Binding-site contacts:
Ligand atom C09 contacts residue GLY117 of chain 1.A at 3.9 Å.
Ligand atom C09 contacts residue VAL288 of chain 1.A at 3.8 Å (hydrophobic).
Ligand atom C23 contacts residue HIS438 of chain 1.A at 3.9 Å.
Ligand atom C07 contacts residue PHE398 of chain 1.A at 3.8 Å (hydrophobic).
Ligand atom N03 contacts residue PRO285 of chain 1.A at 4.0 Å.
Ligand atom C06 contacts residue PHE398 of chain 1.A at 3.9 Å (hydrophobic).
Ligand atom C09 contacts residue LEU286 of chain 1.A at 3.4 Å (hydrophobic).
Ligand atom C08 contacts residue VAL288 of chain 1.A at 3.9 Å (hydrophobic).
Ligand atom C21 contacts residue TYR332 of chain 1.A at 3.4 Å (hydrophobic).
Ligand atom C23 contacts residue DMS1 of chain 1.F at 3.5 Å.
Ligand atom C05 contacts residue PHE329 of chain 1.A at 3.8 Å (hydrophobic).
Ligand atom C18 contacts residue PHE329 of chain 1.A at 3.6 Å (hydrophobic).
Ligand atom C02 contacts residue GLY117 of chain 1.A at 4.0 Å.
Ligand atom C17 contacts residue TYR332 of chain 1.A at 3.7 Å (hydrophobic).
Ligand atom C08 contacts residue TRP231 of chain 1.A at 3.6 Å (hydrophobic).
Ligand atom C05 contacts residue GLY117 of chain 1.A at 3.9 Å.
Ligand atom C06 contacts residue SER198 of chain 1.A at 3.6 Å.
Ligand atom C23 contacts residue TRP82 of chain 1.A at 3.4 Å (hydrophobic).
Ligand atom O01 contacts residue DMS1 of chain 1.F at 3.8 Å.
Ligand atom C08 contacts residue LEU286 of chain 1.A at 3.6 Å (hydrophobic).
Ligand atom C04 contacts residue GLY117 of chain 1.A at 3.6 Å.
Ligand atom C11 contacts residue THR120 of chain 1.A at 3.9 Å.
Ligand atom C22 contacts residue TRP82 of chain 1.A at 3.5 Å (hydrophobic).
Ligand atom C25 contacts residue PHE329 of chain 1.A at 4.0 Å (hydrophobic).
Ligand atom O01 contacts residue GLY117 of chain 1.A at 3.4 Å (h-bond).
Ligand atom C07 contacts residue LEU286 of chain 1.A at 3.9 Å (hydrophobic).
Ligand atom C21 contacts residue ASP70 of chain 1.A at 3.9 Å.
Ligand atom C07 contacts residue TRP231 of chain 1.A at 3.5 Å (hydrophobic).
Ligand atom C14 contacts residue TYR332 of chain 1.A at 3.6 Å (hydrophobic).
Ligand atom C25 contacts residue DMS1 of chain 1.F at 4.0 Å.
Ligand atom C25 contacts residue ALA328 of chain 1.A at 3.7 Å (hydrophobic).
Ligand atom C09 contacts residue SER287 of chain 1.A at 4.0 Å.
Ligand atom O01 contacts residue GLY116 of chain 1.A at 3.4 Å.
Ligand atom C25 contacts residue HIS438 of chain 1.A at 3.9 Å.
Ligand atom C14 contacts residue ASP70 of chain 1.A at 3.9 Å.
Ligand atom N03 contacts residue GLY117 of chain 1.A at 3.8 Å.
Ligand atom C24 contacts residue ALA328 of chain 1.A at 3.9 Å (hydrophobic).
Ligand atom C06 contacts residue PHE329 of chain 1.A at 4.0 Å (hydrophobic).
Ligand atom C24 contacts residue HIS438 of chain 1.A at 3.3 Å.
Ligand atom C24 contacts residue DMS1 of chain 1.F at 3.4 Å.

The protein below binds the small molecule below.
Small molecule (SMILES): O=C(Nc1ccccc1)O[C@H]1CCC[NH+](C2Cc3ccccc3C2)C1

Sequence of chain 1.A:
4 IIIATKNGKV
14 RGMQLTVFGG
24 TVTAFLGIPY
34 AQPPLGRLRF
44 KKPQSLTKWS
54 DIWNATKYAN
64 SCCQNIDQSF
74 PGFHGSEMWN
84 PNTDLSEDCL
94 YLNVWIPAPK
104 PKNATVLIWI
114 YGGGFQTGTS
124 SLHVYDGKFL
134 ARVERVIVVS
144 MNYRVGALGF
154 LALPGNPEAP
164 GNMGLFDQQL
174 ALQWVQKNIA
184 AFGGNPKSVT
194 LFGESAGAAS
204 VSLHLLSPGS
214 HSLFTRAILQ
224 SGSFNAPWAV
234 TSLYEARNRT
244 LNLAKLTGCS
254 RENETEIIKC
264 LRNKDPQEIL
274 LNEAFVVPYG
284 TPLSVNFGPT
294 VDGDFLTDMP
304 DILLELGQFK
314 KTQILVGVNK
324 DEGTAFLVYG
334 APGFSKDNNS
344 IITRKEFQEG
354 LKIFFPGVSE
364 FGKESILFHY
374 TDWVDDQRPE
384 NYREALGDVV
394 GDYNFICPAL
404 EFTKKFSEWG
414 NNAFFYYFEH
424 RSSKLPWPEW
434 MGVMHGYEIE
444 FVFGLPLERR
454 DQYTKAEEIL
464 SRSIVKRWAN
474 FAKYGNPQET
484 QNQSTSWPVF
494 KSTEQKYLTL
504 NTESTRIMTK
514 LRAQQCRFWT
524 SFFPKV